The small molecule below binds the protein below.
Small molecule (SMILES): N[C@@H](CO)C(=O)O

Sequence of chain 3.A:
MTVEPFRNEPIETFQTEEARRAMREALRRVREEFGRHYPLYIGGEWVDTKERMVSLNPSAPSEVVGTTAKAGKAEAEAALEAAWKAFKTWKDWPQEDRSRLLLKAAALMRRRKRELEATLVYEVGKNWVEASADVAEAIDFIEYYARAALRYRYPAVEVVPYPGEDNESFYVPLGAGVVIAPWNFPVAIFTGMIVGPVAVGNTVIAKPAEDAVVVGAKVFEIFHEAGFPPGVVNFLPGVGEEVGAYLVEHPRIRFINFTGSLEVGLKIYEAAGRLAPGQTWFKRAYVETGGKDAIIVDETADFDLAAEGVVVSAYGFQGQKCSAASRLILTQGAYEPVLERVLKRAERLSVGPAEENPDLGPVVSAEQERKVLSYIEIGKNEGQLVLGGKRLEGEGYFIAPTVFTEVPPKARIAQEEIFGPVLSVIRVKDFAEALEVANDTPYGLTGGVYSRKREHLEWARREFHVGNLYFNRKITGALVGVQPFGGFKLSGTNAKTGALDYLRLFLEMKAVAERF

Binding-site contacts:
Ligand atom CB contacts residue CYS322 of chain 3.A at 3.5 Å (hydrophobic).
Ligand atom OXT contacts residue THR476 of chain 3.A at 3.9 Å.
Ligand atom N contacts residue GLU137 of chain 3.A at 4.3 Å.
Ligand atom C contacts residue PHE485 of chain 3.A at 4.2 Å (hydrophobic).
Ligand atom CA contacts residue SER323 of chain 3.A at 4.4 Å.
Ligand atom O contacts residue THR476 of chain 3.A at 3.9 Å.
Ligand atom CB contacts residue PHE185 of chain 3.A at 3.9 Å (hydrophobic).
Ligand atom O contacts residue GLY477 of chain 3.A at 3.2 Å (h-bond).
Ligand atom OXT contacts residue ALA478 of chain 3.A at 4.3 Å.
Ligand atom O contacts residue ALA478 of chain 3.A at 3.0 Å (h-bond).
Ligand atom OG contacts residue LYS321 of chain 3.A at 4.0 Å.
Ligand atom CB contacts residue PHE485 of chain 3.A at 3.9 Å (hydrophobic).
Ligand atom C contacts residue GLY477 of chain 3.A at 3.4 Å.
Ligand atom O contacts residue SER323 of chain 3.A at 3.7 Å.
Ligand atom C contacts residue SER323 of chain 3.A at 3.4 Å.
Ligand atom OG contacts residue SER323 of chain 3.A at 3.2 Å (h-bond).
Ligand atom C contacts residue THR476 of chain 3.A at 4.3 Å.
Ligand atom OXT contacts residue PHE185 of chain 3.A at 4.2 Å.
Ligand atom CB contacts residue SER323 of chain 3.A at 4.2 Å.
Ligand atom N contacts residue ALA478 of chain 3.A at 4.1 Å.
Ligand atom O contacts residue PHE485 of chain 3.A at 3.5 Å.
Ligand atom N contacts residue PHE485 of chain 3.A at 3.6 Å.
Ligand atom CA contacts residue PHE485 of chain 3.A at 4.1 Å (hydrophobic).
Ligand atom OXT contacts residue SER323 of chain 3.A at 2.8 Å (h-bond).
Ligand atom OXT contacts residue GLY477 of chain 3.A at 3.0 Å (h-bond).
Ligand atom C contacts residue ALA478 of chain 3.A at 3.8 Å (hydrophobic).
Ligand atom OG contacts residue PHE185 of chain 3.A at 3.3 Å.
Ligand atom OXT contacts residue LYS321 of chain 3.A at 4.2 Å.
Ligand atom OG contacts residue CYS322 of chain 3.A at 3.4 Å (h-bond).
Ligand atom CA contacts residue PHE185 of chain 3.A at 4.5 Å (hydrophobic).